Binding-site contacts:
Ligand atom O4 contacts residue ASN80 of chain 27.B at 4.2 Å.
Ligand atom C8 contacts residue ARG77 of chain 27.B at 4.3 Å.
Ligand atom O4 contacts residue THR291 of chain 27.B at 3.1 Å.
Ligand atom C1 contacts residue TYR72 of chain 27.B at 4.1 Å (hydrophobic).
Ligand atom C3 contacts residue ARG77 of chain 27.B at 3.9 Å.
Ligand atom C10 contacts residue TYR72 of chain 27.B at 4.1 Å (hydrophobic).
Ligand atom C3 contacts residue GLY78 of chain 27.B at 4.1 Å.
Ligand atom C7 contacts residue TYR72 of chain 27.B at 4.3 Å (hydrophobic).
Ligand atom O6 contacts residue ASN93 of chain 27.B at 3.2 Å (h-bond).
Ligand atom O3 contacts residue GLY78 of chain 27.B at 3.4 Å.
Ligand atom C4 contacts residue TYR72 of chain 27.B at 4.1 Å (hydrophobic).
Ligand atom C1 contacts residue ARG77 of chain 27.B at 3.4 Å.
Ligand atom O8 contacts residue ARG77 of chain 27.B at 3.4 Å (salt-bridge).
Ligand atom O4 contacts residue GLY78 of chain 27.B at 3.0 Å.
Ligand atom O1B contacts residue SER89 of chain 27.B at 4.1 Å.
Ligand atom C6 contacts residue TYR72 of chain 27.B at 4.0 Å (hydrophobic).
Ligand atom O1A contacts residue GLY78 of chain 27.B at 4.0 Å.
Ligand atom N5 contacts residue TYR72 of chain 27.B at 3.1 Å (h-bond).
Ligand atom O1B contacts residue ARG77 of chain 27.B at 3.1 Å (salt-bridge).
Ligand atom O8 contacts residue TYR72 of chain 27.B at 3.4 Å (h-bond).
Ligand atom C4 contacts residue GLY78 of chain 27.B at 3.6 Å.
Ligand atom O4 contacts residue VAL296 of chain 27.B at 4.0 Å.
Ligand atom O4 contacts residue ILE79 of chain 27.B at 3.6 Å (h-bond).
Ligand atom C11 contacts residue ASP85 of chain 27.C at 4.0 Å.
Ligand atom C3 contacts residue HIS298 of chain 27.B at 3.4 Å.
Ligand atom C11 contacts residue TYR72 of chain 27.B at 4.0 Å (hydrophobic).
Ligand atom C4 contacts residue HIS298 of chain 27.B at 3.4 Å.
Ligand atom O1A contacts residue TYR72 of chain 27.B at 3.4 Å.
Ligand atom C5 contacts residue TYR72 of chain 27.B at 3.9 Å (hydrophobic).
Ligand atom C3 contacts residue VAL296 of chain 27.B at 3.5 Å (hydrophobic).
Ligand atom O3 contacts residue VAL296 of chain 27.B at 4.0 Å.
Ligand atom C6 contacts residue ASN93 of chain 27.B at 3.2 Å.
Ligand atom C2 contacts residue GLY78 of chain 27.B at 4.1 Å.
Ligand atom O1B contacts residue TYR72 of chain 27.B at 4.2 Å.
Ligand atom C3 contacts residue GLY78 of chain 27.B at 3.9 Å.
Ligand atom O4 contacts residue HIS298 of chain 27.B at 2.9 Å (h-bond).
Ligand atom C5 contacts residue ASN93 of chain 27.B at 4.3 Å.
Ligand atom C4 contacts residue ARG77 of chain 27.B at 4.0 Å.
Ligand atom O1A contacts residue ARG77 of chain 27.B at 2.9 Å (salt-bridge).
Ligand atom O1B contacts residue ASN80 of chain 27.B at 4.3 Å.

Sequence of chain 27.B:
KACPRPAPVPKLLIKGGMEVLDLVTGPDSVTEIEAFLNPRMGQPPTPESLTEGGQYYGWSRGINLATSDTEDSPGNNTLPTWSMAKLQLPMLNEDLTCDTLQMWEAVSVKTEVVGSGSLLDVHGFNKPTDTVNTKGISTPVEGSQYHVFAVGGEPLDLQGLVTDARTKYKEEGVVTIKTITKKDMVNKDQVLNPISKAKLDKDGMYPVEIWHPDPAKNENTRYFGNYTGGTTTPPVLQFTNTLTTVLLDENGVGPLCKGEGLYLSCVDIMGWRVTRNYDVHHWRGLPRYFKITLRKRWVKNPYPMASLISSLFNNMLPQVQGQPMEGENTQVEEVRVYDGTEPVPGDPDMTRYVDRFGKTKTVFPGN

Sequence of chain 27.C:
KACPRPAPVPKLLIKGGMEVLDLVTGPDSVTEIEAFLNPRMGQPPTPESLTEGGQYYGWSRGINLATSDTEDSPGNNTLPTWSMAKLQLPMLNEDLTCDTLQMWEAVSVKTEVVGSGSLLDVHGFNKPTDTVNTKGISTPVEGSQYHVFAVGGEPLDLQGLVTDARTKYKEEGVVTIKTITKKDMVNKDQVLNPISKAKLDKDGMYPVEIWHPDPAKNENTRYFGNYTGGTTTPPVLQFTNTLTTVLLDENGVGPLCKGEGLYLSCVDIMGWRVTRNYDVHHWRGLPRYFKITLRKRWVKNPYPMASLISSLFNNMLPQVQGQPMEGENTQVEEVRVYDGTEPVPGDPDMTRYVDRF

This protein binds this small molecule.
Small molecule (SMILES): CC(=O)N[C@@H]1[C@@H](O[C@@H]2O[C@H](CO)[C@H](O)[C@H](O[C@]3(C(=O)O)C[C@H](O)[C@@H](NC(C)=O)[C@H]([C@H](O)[C@H](O)CO)O3)[C@H]2O)[C@H](O)[C@@H](CO[C@]2(C(=O)O)C[C@H](O)[C@@H](NC(C)=O)[C@H]([C@H](O)[C@H](O)CO)O2)O[C@H]1O